Sequence of chain 1.A:
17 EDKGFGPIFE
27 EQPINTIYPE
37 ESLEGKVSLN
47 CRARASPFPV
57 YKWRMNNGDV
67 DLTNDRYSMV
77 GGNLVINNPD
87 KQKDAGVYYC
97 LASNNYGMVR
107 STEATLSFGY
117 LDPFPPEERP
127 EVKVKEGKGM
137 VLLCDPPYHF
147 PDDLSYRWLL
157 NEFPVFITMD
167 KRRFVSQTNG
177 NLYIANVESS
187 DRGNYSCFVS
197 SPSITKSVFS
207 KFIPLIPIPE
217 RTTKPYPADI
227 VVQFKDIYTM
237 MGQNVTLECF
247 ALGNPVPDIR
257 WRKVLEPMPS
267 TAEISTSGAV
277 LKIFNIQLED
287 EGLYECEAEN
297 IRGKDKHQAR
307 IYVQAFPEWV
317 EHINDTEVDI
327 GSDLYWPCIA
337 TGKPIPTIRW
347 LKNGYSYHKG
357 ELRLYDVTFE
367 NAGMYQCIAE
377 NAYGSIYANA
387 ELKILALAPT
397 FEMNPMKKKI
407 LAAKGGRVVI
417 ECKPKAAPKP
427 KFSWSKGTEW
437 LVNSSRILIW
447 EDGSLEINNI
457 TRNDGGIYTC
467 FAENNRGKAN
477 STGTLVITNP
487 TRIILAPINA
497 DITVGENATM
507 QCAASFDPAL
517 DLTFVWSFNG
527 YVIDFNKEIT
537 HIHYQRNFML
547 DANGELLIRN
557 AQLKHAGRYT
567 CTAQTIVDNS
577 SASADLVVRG

This protein binds this small molecule.
Small molecule (SMILES): CC(=O)N[C@H]1[C@H](O[C@H]2[C@H](O)[C@@H](NC(C)=O)CO[C@@H]2CO)O[C@H](CO)[C@@H](O[C@@H]2O[C@H](CO)[C@@H](O)[C@H](O)[C@@H]2O)[C@@H]1O

Binding-site contacts:
Ligand atom C4 contacts residue ASN240 of chain 1.A at 4.2 Å.
Ligand atom C5 contacts residue ASN240 of chain 1.A at 3.7 Å.
Ligand atom C2 contacts residue ASN240 of chain 1.A at 2.4 Å.
Ligand atom C3 contacts residue ASN240 of chain 1.A at 3.8 Å.
Ligand atom C7 contacts residue ASN240 of chain 1.A at 3.9 Å.
Ligand atom O5 contacts residue ASN240 of chain 1.A at 2.4 Å (h-bond).
Ligand atom N2 contacts residue ASN240 of chain 1.A at 2.8 Å (h-bond).
Ligand atom O5 contacts residue PHE280 of chain 1.A at 4.5 Å.
Ligand atom O7 contacts residue ASN240 of chain 1.A at 4.5 Å.
Ligand atom C1 contacts residue ASN240 of chain 1.A at 1.4 Å.